The small molecule below binds the protein below.
Small molecule (SMILES): CCN(CC)[C@@H](C)CNC(=O)c1cc(-c2cnn3ccc(-c4cccs4)nc23)nc(N2CC(O)C2)c1

Binding-site contacts:
Ligand atom N05 contacts residue ALA42 of chain 1.B at 3.3 Å.
Ligand atom C23 contacts residue GLU141 of chain 1.B at 3.7 Å.
Ligand atom C30 contacts residue VAL29 of chain 1.B at 3.6 Å (hydrophobic).
Ligand atom C07 contacts residue LEU21 of chain 1.B at 3.9 Å (hydrophobic).
Ligand atom C08 contacts residue LEU21 of chain 1.B at 3.8 Å (hydrophobic).
Ligand atom N19 contacts residue GLY22 of chain 1.B at 3.8 Å.
Ligand atom C07 contacts residue LEU144 of chain 1.B at 3.7 Å (hydrophobic).
Ligand atom C31 contacts residue ASN142 of chain 1.B at 3.4 Å.
Ligand atom C08 contacts residue LEU93 of chain 1.B at 3.7 Å (hydrophobic).
Ligand atom N09 contacts residue ALA42 of chain 1.B at 3.5 Å.
Ligand atom C25 contacts residue PHE91 of chain 1.B at 3.7 Å (hydrophobic).
Ligand atom C08 contacts residue VAL94 of chain 1.B at 3.0 Å (hydrophobic).
Ligand atom O18 contacts residue GLY22 of chain 1.B at 3.9 Å.
Ligand atom N05 contacts residue VAL94 of chain 1.B at 3.7 Å.
Ligand atom C06 contacts residue PHE91 of chain 1.B at 3.7 Å (hydrophobic).
Ligand atom C06 contacts residue ASP92 of chain 1.B at 3.2 Å.
Ligand atom C14 contacts residue LEU21 of chain 1.B at 3.5 Å (hydrophobic).
Ligand atom O18 contacts residue VAL29 of chain 1.B at 3.6 Å.
Ligand atom C33 contacts residue LEU21 of chain 1.B at 3.9 Å (hydrophobic).
Ligand atom C24 contacts residue PHE91 of chain 1.B at 3.5 Å (hydrophobic).
Ligand atom C31 contacts residue GLU141 of chain 1.B at 2.9 Å.
Ligand atom C06 contacts residue ALA42 of chain 1.B at 3.4 Å (hydrophobic).
Ligand atom C11 contacts residue LEU144 of chain 1.B at 3.9 Å (hydrophobic).
Ligand atom C11 contacts residue LEU21 of chain 1.B at 3.9 Å (hydrophobic).
Ligand atom N09 contacts residue VAL94 of chain 1.B at 3.0 Å (h-bond).
Ligand atom C21 contacts residue GLU141 of chain 1.B at 3.7 Å.
Ligand atom C13 contacts residue LEU21 of chain 1.B at 3.9 Å (hydrophobic).
Ligand atom C04 contacts residue ALA42 of chain 1.B at 3.9 Å (hydrophobic).
Ligand atom C25 contacts residue ASP158 of chain 1.B at 3.5 Å.
Ligand atom O36 contacts residue GLY97 of chain 1.B at 3.9 Å.
Ligand atom C30 contacts residue ASP158 of chain 1.B at 3.3 Å.
Ligand atom N12 contacts residue LEU21 of chain 1.B at 3.9 Å.
Ligand atom C26 contacts residue ASP158 of chain 1.B at 3.5 Å.
Ligand atom N03 contacts residue LEU144 of chain 1.B at 3.6 Å.
Ligand atom N09 contacts residue LEU93 of chain 1.B at 3.5 Å.
Ligand atom N32 contacts residue GLY97 of chain 1.B at 3.9 Å.
Ligand atom C17 contacts residue GLY22 of chain 1.B at 3.8 Å.
Ligand atom C01 contacts residue PHE91 of chain 1.B at 3.4 Å (hydrophobic).
Ligand atom C04 contacts residue LEU144 of chain 1.B at 3.5 Å (hydrophobic).
Ligand atom C26 contacts residue LYS44 of chain 1.B at 3.8 Å.

Sequence of chain 1.B:
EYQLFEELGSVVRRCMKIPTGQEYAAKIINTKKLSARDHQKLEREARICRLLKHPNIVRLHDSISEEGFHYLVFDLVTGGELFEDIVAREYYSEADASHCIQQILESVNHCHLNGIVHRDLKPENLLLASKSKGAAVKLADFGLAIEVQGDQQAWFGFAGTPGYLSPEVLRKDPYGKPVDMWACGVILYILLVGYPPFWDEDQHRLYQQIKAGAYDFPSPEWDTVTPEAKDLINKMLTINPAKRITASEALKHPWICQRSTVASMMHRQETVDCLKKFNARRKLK